Sequence of chain 1.B:
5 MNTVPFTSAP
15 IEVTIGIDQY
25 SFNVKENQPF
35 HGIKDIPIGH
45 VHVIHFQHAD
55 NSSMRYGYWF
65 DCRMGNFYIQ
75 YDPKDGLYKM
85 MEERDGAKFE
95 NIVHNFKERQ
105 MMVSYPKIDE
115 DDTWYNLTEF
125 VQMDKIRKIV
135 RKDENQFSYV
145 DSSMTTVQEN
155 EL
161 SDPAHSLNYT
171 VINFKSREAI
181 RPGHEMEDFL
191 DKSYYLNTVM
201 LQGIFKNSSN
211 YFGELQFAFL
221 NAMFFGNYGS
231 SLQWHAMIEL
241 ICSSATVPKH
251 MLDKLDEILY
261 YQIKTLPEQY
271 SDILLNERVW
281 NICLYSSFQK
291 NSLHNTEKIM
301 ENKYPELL

A small-molecule ligand and the protein it binds are described below.
Small molecule (SMILES): COC(=O)Cn1nnnc1C1CCCC1

Binding-site contacts:
Ligand atom O1 contacts residue LYS92 of chain 1.B at 3.0 Å (salt-bridge).
Ligand atom C4 contacts residue TYR72 of chain 1.B at 3.5 Å (hydrophobic).
Ligand atom C5 contacts residue TYR72 of chain 1.B at 3.9 Å (hydrophobic).
Ligand atom C5 contacts residue ILE96 of chain 1.B at 3.8 Å (hydrophobic).
Ligand atom C contacts residue LYS92 of chain 1.B at 3.3 Å.
Ligand atom C7 contacts residue PHE93 of chain 1.B at 3.9 Å (hydrophobic).
Ligand atom N contacts residue THR11 of chain 1.B at 3.3 Å (h-bond).
Ligand atom C8 contacts residue LYS92 of chain 1.B at 4.3 Å.
Ligand atom C7 contacts residue TYR72 of chain 1.B at 3.8 Å (hydrophobic).
Ligand atom O contacts residue GLN74 of chain 1.B at 4.3 Å.
Ligand atom C3 contacts residue THR11 of chain 1.B at 3.4 Å.
Ligand atom N3 contacts residue THR11 of chain 1.B at 3.6 Å.
Ligand atom C5 contacts residue THR11 of chain 1.B at 4.5 Å.
Ligand atom O contacts residue LYS92 of chain 1.B at 4.0 Å.
Ligand atom N2 contacts residue ILE96 of chain 1.B at 4.3 Å.
Ligand atom N contacts residue GLN74 of chain 1.B at 4.3 Å.
Ligand atom C6 contacts residue ILE96 of chain 1.B at 3.8 Å (hydrophobic).
Ligand atom C6 contacts residue PHE93 of chain 1.B at 3.8 Å (hydrophobic).
Ligand atom C8 contacts residue GLU87 of chain 1.B at 3.7 Å.
Ligand atom C1 contacts residue LYS92 of chain 1.B at 3.8 Å.
Ligand atom N1 contacts residue ILE96 of chain 1.B at 3.9 Å.
Ligand atom C2 contacts residue THR11 of chain 1.B at 3.5 Å.
Ligand atom N2 contacts residue THR11 of chain 1.B at 4.0 Å.
Ligand atom C4 contacts residue THR11 of chain 1.B at 3.7 Å.
Ligand atom C contacts residue TYR72 of chain 1.B at 4.4 Å (hydrophobic).
Ligand atom C2 contacts residue GLN74 of chain 1.B at 3.4 Å.
Ligand atom O contacts residue TYR72 of chain 1.B at 4.0 Å.
Ligand atom C6 contacts residue TYR72 of chain 1.B at 4.0 Å (hydrophobic).
Ligand atom N1 contacts residue PHE100 of chain 1.B at 4.3 Å.
Ligand atom C8 contacts residue TYR72 of chain 1.B at 4.0 Å (hydrophobic).
Ligand atom C5 contacts residue PRO9 of chain 1.B at 4.0 Å (hydrophobic).
Ligand atom N1 contacts residue THR11 of chain 1.B at 4.0 Å.
Ligand atom C7 contacts residue GLU87 of chain 1.B at 3.6 Å.
Ligand atom C6 contacts residue PRO9 of chain 1.B at 3.7 Å (hydrophobic).
Ligand atom C2 contacts residue TYR72 of chain 1.B at 4.2 Å (hydrophobic).